Sequence of chain 1.E:
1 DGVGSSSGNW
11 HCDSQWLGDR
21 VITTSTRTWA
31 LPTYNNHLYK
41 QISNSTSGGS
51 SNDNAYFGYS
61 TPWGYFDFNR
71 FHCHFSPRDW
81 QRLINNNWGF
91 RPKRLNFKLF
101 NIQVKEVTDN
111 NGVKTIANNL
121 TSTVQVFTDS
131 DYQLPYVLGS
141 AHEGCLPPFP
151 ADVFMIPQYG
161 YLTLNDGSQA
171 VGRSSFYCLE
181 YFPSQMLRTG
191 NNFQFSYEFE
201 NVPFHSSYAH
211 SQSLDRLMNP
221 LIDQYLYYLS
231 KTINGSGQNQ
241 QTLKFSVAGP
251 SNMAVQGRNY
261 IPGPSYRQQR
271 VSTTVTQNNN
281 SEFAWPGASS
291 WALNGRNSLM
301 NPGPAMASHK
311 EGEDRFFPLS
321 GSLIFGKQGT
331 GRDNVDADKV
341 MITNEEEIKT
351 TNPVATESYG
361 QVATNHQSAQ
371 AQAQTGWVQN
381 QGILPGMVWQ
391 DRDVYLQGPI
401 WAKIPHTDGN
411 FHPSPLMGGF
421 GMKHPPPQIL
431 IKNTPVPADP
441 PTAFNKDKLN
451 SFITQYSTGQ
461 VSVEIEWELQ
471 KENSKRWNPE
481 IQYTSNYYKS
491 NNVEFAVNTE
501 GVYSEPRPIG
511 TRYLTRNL

Sequence of chain 1.Q:
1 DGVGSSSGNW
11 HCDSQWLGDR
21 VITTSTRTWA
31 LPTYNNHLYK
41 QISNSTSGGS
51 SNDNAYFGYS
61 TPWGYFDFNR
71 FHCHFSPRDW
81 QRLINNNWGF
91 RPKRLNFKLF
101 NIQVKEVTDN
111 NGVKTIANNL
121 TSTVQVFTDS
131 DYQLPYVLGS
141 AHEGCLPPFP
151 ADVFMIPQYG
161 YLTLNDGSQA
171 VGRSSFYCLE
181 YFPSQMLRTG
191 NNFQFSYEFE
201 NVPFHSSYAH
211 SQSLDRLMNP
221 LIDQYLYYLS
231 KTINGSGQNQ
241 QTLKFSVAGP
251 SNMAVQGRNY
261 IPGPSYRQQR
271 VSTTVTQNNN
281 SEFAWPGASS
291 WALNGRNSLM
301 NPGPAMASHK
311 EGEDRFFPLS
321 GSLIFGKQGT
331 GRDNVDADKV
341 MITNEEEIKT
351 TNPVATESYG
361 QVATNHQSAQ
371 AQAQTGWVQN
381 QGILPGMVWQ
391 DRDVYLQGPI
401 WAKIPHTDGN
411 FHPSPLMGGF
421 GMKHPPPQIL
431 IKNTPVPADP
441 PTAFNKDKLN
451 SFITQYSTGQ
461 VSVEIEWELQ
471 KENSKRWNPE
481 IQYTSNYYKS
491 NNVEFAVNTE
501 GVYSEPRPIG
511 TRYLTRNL

The small molecule below binds the protein below.
Small molecule (SMILES): OC[C@H]1O[C@@H](O)[C@H](O)[C@@H](O)[C@H]1O

Binding-site contacts:
Ligand atom O1 contacts residue ALA254 of chain 1.E at 4.3 Å.
Ligand atom C6 contacts residue TRP285 of chain 1.Q at 3.4 Å (hydrophobic).
Ligand atom O2 contacts residue ASN252 of chain 1.E at 3.1 Å (h-bond).
Ligand atom O2 contacts residue TRP285 of chain 1.Q at 4.3 Å.
Ligand atom O3 contacts residue TRP285 of chain 1.Q at 3.9 Å.
Ligand atom C4 contacts residue TRP285 of chain 1.Q at 4.0 Å (hydrophobic).
Ligand atom O6 contacts residue TRP285 of chain 1.Q at 3.2 Å (h-bond).
Ligand atom O5 contacts residue TRP285 of chain 1.Q at 3.1 Å (h-bond).
Ligand atom O4 contacts residue TRP285 of chain 1.Q at 3.2 Å.
Ligand atom C2 contacts residue ASN252 of chain 1.E at 4.4 Å.
Ligand atom C5 contacts residue TRP285 of chain 1.Q at 3.7 Å (hydrophobic).
Ligand atom O1 contacts residue TRP285 of chain 1.Q at 3.1 Å.
Ligand atom C1 contacts residue TRP285 of chain 1.Q at 3.5 Å (hydrophobic).
Ligand atom O2 contacts residue VAL255 of chain 1.E at 3.9 Å.
Ligand atom O1 contacts residue VAL255 of chain 1.E at 4.0 Å.
Ligand atom C3 contacts residue TRP285 of chain 1.Q at 4.0 Å (hydrophobic).
Ligand atom O1 contacts residue ASN252 of chain 1.E at 4.2 Å.
Ligand atom C2 contacts residue TRP285 of chain 1.Q at 3.5 Å (hydrophobic).